Sequence of chain 1.A:
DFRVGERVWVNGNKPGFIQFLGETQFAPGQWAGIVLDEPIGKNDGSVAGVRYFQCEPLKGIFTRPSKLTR

Binding-site contacts:
Ligand atom CD2 contacts residue PHE27 of chain 1.A at 3.4 Å (hydrophobic).
Ligand atom O contacts residue ILE62 of chain 1.A at 3.4 Å.
Ligand atom CG contacts residue ILE62 of chain 1.A at 3.6 Å (hydrophobic).
Ligand atom O contacts residue LYS43 of chain 1.A at 3.8 Å.
Ligand atom CB contacts residue PHE63 of chain 1.A at 3.2 Å (hydrophobic).
Ligand atom O contacts residue TRP32 of chain 1.A at 3.6 Å.
Ligand atom O contacts residue LYS43 of chain 1.A at 3.0 Å (salt-bridge).
Ligand atom CA contacts residue PHE63 of chain 1.A at 3.2 Å (hydrophobic).
Ligand atom CB contacts residue PHE27 of chain 1.A at 3.8 Å (hydrophobic).
Ligand atom O contacts residue PHE63 of chain 1.A at 2.7 Å (h-bond).
Ligand atom C contacts residue ASN44 of chain 1.A at 3.3 Å.
Ligand atom CZ3 contacts residue ILE62 of chain 1.A at 3.4 Å (hydrophobic).
Ligand atom CB contacts residue ILE62 of chain 1.A at 3.8 Å (hydrophobic).
Ligand atom CE2 contacts residue PHE27 of chain 1.A at 3.8 Å (hydrophobic).
Ligand atom C contacts residue PHE63 of chain 1.A at 3.8 Å (hydrophobic).
Ligand atom SG contacts residue PHE63 of chain 1.A at 3.6 Å.
Ligand atom O contacts residue ASN44 of chain 1.A at 3.1 Å (h-bond).
Ligand atom CA contacts residue LYS43 of chain 1.A at 3.8 Å.
Ligand atom CD contacts residue ILE41 of chain 1.A at 3.4 Å (hydrophobic).
Ligand atom OXT contacts residue ASN44 of chain 1.A at 2.8 Å (h-bond).
Ligand atom C contacts residue LYS43 of chain 1.A at 3.6 Å.
Ligand atom CZ2 contacts residue ILE41 of chain 1.A at 3.5 Å (hydrophobic).
Ligand atom O contacts residue ASN12 of chain 1.A at 3.4 Å (h-bond).
Ligand atom NZ contacts residue GLY42 of chain 1.A at 3.6 Å.
Ligand atom CE2 contacts residue TRP32 of chain 1.A at 3.5 Å (hydrophobic).
Ligand atom CE3 contacts residue ASN12 of chain 1.A at 3.8 Å.
Ligand atom CE contacts residue ILE41 of chain 1.A at 3.9 Å (hydrophobic).
Ligand atom CB contacts residue ASN12 of chain 1.A at 3.3 Å.
Ligand atom CH2 contacts residue ILE62 of chain 1.A at 3.5 Å (hydrophobic).
Ligand atom OXT contacts residue LYS43 of chain 1.A at 3.5 Å.
Ligand atom SG contacts residue THR64 of chain 1.A at 3.4 Å (h-bond).
Ligand atom CD1 contacts residue PHE27 of chain 1.A at 3.6 Å (hydrophobic).
Ligand atom CE1 contacts residue PHE27 of chain 1.A at 3.9 Å (hydrophobic).
Ligand atom CG contacts residue PHE27 of chain 1.A at 3.4 Å (hydrophobic).
Ligand atom OH contacts residue ALA28 of chain 1.A at 3.7 Å.
Ligand atom NZ contacts residue ILE41 of chain 1.A at 3.3 Å (h-bond).
Ligand atom CD2 contacts residue TRP32 of chain 1.A at 3.6 Å (hydrophobic).
Ligand atom N contacts residue PHE63 of chain 1.A at 3.0 Å (h-bond).
Ligand atom CA contacts residue ASN12 of chain 1.A at 3.8 Å.
Ligand atom C contacts residue PHE63 of chain 1.A at 3.5 Å (hydrophobic).

A protein and the small-molecule ligand that binds it are described below.
Small molecule (SMILES): NCCCC[C@H](NC(=O)[C@H](CC1=CN=C2C=CC=CC12)NC(=O)[C@H](CO)NC(=O)[C@@H](N)CC(=O)O)C(=O)N[C@@H](CC(=O)O)C(=O)NCC(=O)N[C@@H](CS)C(=O)N[C@@H](Cc1ccc(O)cc1)C(=O)O